Binding-site contacts:
Ligand atom C4 contacts residue TRP338 of chain 1.A at 3.9 Å (hydrophobic).
Ligand atom C5 contacts residue ASP339 of chain 1.A at 3.3 Å.
Ligand atom O3 contacts residue ASP339 of chain 1.A at 2.9 Å (salt-bridge).
Ligand atom O4 contacts residue ASP339 of chain 1.A at 3.0 Å (salt-bridge).
Ligand atom O2 contacts residue ASP353 of chain 1.A at 2.6 Å (salt-bridge).
Ligand atom O3 contacts residue ASP353 of chain 1.A at 2.7 Å (salt-bridge).
Ligand atom C4 contacts residue HIS337 of chain 1.A at 4.2 Å.
Ligand atom O3 contacts residue ASN374 of chain 1.A at 3.8 Å.
Ligand atom C4 contacts residue ASP339 of chain 1.A at 3.9 Å.
Ligand atom C5 contacts residue PHE340 of chain 1.A at 3.4 Å (hydrophobic).
Ligand atom C5 contacts residue TYR375 of chain 1.A at 4.5 Å (hydrophobic).
Ligand atom O4 contacts residue PHE340 of chain 1.A at 4.5 Å.
Ligand atom O5 contacts residue TRP338 of chain 1.A at 3.3 Å.
Ligand atom O5 contacts residue HIS337 of chain 1.A at 2.7 Å (h-bond).
Ligand atom O2 contacts residue ASN350 of chain 1.A at 3.5 Å (h-bond).
Ligand atom C2 contacts residue ASP353 of chain 1.A at 3.5 Å.
Ligand atom O2 contacts residue ARG336 of chain 1.A at 4.2 Å.
Ligand atom C1 contacts residue ASP339 of chain 1.A at 3.9 Å.
Ligand atom C4 contacts residue TYR375 of chain 1.A at 4.4 Å (hydrophobic).
Ligand atom C2 contacts residue ASN350 of chain 1.A at 4.2 Å.
Ligand atom C2 contacts residue TRP338 of chain 1.A at 4.3 Å (hydrophobic).
Ligand atom O3 contacts residue TYR375 of chain 1.A at 3.8 Å.
Ligand atom O3 contacts residue TRP338 of chain 1.A at 3.8 Å.
Ligand atom C5 contacts residue TRP338 of chain 1.A at 4.2 Å (hydrophobic).
Ligand atom O3 contacts residue HIS337 of chain 1.A at 3.5 Å.
Ligand atom O4 contacts residue TRP338 of chain 1.A at 4.0 Å.
Ligand atom C5 contacts residue HIS337 of chain 1.A at 3.3 Å.
Ligand atom O3 contacts residue ASN350 of chain 1.A at 4.0 Å.
Ligand atom O5 contacts residue ASP339 of chain 1.A at 2.9 Å (salt-bridge).
Ligand atom C3 contacts residue HIS337 of chain 1.A at 3.9 Å.
Ligand atom O2 contacts residue TRP338 of chain 1.A at 3.2 Å.
Ligand atom C1 contacts residue TRP338 of chain 1.A at 3.9 Å (hydrophobic).
Ligand atom C3 contacts residue ASP353 of chain 1.A at 3.2 Å.
Ligand atom C3 contacts residue ASP339 of chain 1.A at 3.3 Å.
Ligand atom O5 contacts residue PHE340 of chain 1.A at 2.7 Å (h-bond).

Sequence of chain 1.A:
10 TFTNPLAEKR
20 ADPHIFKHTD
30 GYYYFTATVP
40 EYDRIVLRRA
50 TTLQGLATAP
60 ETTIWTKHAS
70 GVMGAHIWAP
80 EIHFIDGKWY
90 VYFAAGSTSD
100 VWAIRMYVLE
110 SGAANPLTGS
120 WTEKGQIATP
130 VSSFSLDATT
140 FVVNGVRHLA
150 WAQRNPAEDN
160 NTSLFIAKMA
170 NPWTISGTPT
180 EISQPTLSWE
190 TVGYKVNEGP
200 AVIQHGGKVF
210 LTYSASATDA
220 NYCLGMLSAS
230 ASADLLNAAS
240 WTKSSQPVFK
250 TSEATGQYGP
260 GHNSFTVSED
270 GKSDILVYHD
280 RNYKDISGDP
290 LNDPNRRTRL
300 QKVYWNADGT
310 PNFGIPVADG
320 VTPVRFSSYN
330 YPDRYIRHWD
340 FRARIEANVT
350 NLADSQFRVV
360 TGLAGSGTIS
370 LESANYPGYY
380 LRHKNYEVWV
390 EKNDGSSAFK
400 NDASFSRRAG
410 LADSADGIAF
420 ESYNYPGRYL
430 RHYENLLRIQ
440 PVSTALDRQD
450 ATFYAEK

The protein below binds the small molecule below.
Small molecule (SMILES): OC[C@@H]1O[C@@H](OC[C@@H]2O[C@@H](O)[C@H](O)[C@H]2O)[C@H](O)[C@H]1O